This small molecule binds to this protein.
Small molecule (SMILES): OC[C@H]1O[C@H](O[C@@H]2[C@H](O)[C@@H](OC[C@H]3O[C@H](O)[C@@H](O)[C@@H](O[C@H]4O[C@H](CO)[C@@H](O)[C@H](O)[C@@H]4O)[C@@H]3O)O[C@H](CO)[C@H]2O)[C@@H](O)[C@@H](O)[C@@H]1O

Binding-site contacts:
Ligand atom O1 contacts residue LEU89 of chain 2.A at 3.8 Å.
Ligand atom C2 contacts residue LEU89 of chain 2.A at 3.4 Å (hydrophobic).
Ligand atom C6 contacts residue ASP141 of chain 2.A at 2.9 Å.
Ligand atom O6 contacts residue ALA90 of chain 2.A at 3.4 Å (h-bond).
Ligand atom O2 contacts residue LEU89 of chain 2.A at 3.8 Å.
Ligand atom C5 contacts residue ASP138 of chain 2.A at 3.9 Å.
Ligand atom C6 contacts residue ASP138 of chain 2.A at 3.6 Å.
Ligand atom C6 contacts residue LEU89 of chain 2.A at 3.8 Å (hydrophobic).
Ligand atom O3 contacts residue GLY15 of chain 2.A at 3.1 Å (h-bond).
Ligand atom C1 contacts residue ALA90 of chain 2.A at 3.4 Å (hydrophobic).
Ligand atom O3 contacts residue THR91 of chain 2.A at 3.6 Å.
Ligand atom O1 contacts residue ASP138 of chain 2.A at 3.4 Å (salt-bridge).
Ligand atom C5 contacts residue ASP141 of chain 2.A at 3.7 Å.
Ligand atom C1 contacts residue LEU89 of chain 2.A at 3.7 Å (hydrophobic).
Ligand atom C2 contacts residue ALA90 of chain 2.A at 3.7 Å (hydrophobic).
Ligand atom C5 contacts residue THR91 of chain 2.A at 3.8 Å.
Ligand atom O4 contacts residue THR93 of chain 2.A at 3.2 Å (h-bond).
Ligand atom C3 contacts residue ASP138 of chain 2.A at 3.8 Å.
Ligand atom O2 contacts residue GLY15 of chain 2.A at 3.7 Å.
Ligand atom O5 contacts residue ALA90 of chain 2.A at 3.1 Å.
Ligand atom O4 contacts residue THR91 of chain 2.A at 3.5 Å (h-bond).
Ligand atom C6 contacts residue LEU139 of chain 2.A at 3.5 Å (hydrophobic).
Ligand atom O6 contacts residue GLY137 of chain 2.A at 3.1 Å.
Ligand atom O5 contacts residue ASP138 of chain 2.A at 3.1 Å (salt-bridge).
Ligand atom O4 contacts residue GLY15 of chain 2.A at 3.8 Å.
Ligand atom O2 contacts residue GLY137 of chain 2.A at 3.1 Å.
Ligand atom O2 contacts residue ALA90 of chain 2.A at 2.9 Å (h-bond).
Ligand atom C4 contacts residue THR91 of chain 2.A at 4.0 Å.
Ligand atom O6 contacts residue LEU139 of chain 2.A at 2.9 Å (h-bond).
Ligand atom O6 contacts residue ASP141 of chain 2.A at 2.5 Å (salt-bridge).
Ligand atom O5 contacts residue GLY137 of chain 2.A at 3.9 Å.
Ligand atom O2 contacts residue THR91 of chain 2.A at 2.8 Å (h-bond).
Ligand atom C1 contacts residue ASP138 of chain 2.A at 3.4 Å.
Ligand atom C3 contacts residue GLY15 of chain 2.A at 3.9 Å.
Ligand atom O4 contacts residue ASP141 of chain 2.A at 2.7 Å (salt-bridge).
Ligand atom C3 contacts residue THR91 of chain 2.A at 3.8 Å.
Ligand atom C4 contacts residue GLY15 of chain 2.A at 3.7 Å.
Ligand atom C4 contacts residue ASP141 of chain 2.A at 3.4 Å.
Ligand atom O6 contacts residue ASP138 of chain 2.A at 2.4 Å (salt-bridge).
Ligand atom O2 contacts residue ASP138 of chain 2.A at 3.9 Å.

Sequence of chain 2.A:
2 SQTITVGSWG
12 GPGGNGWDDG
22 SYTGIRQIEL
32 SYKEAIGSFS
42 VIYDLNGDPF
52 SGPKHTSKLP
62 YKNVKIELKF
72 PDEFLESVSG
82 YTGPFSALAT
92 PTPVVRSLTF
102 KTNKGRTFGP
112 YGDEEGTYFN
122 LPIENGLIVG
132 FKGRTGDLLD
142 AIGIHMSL

Sequence of chain 1.A:
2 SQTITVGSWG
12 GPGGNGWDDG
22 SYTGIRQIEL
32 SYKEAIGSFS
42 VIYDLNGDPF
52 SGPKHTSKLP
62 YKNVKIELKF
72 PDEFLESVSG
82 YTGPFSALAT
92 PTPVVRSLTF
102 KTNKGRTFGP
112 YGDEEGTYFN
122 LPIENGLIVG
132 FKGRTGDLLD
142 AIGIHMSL